Binding-site contacts:
Ligand atom C8 contacts residue ASN1095 of chain 1.A at 3.5 Å.
Ligand atom C6 contacts residue HIS1098 of chain 1.A at 3.6 Å.
Ligand atom C1 contacts residue HIS1098 of chain 1.A at 3.8 Å.
Ligand atom O5 contacts residue THR1097 of chain 1.A at 3.9 Å.
Ligand atom C1 contacts residue THR1097 of chain 1.A at 3.5 Å.
Ligand atom C1 contacts residue ASN1095 of chain 1.A at 1.5 Å.
Ligand atom C5 contacts residue ASN1095 of chain 1.A at 3.7 Å.
Ligand atom C7 contacts residue ASN1095 of chain 1.A at 2.9 Å.
Ligand atom N2 contacts residue ASN1095 of chain 1.A at 2.9 Å (h-bond).
Ligand atom C3 contacts residue ASN1095 of chain 1.A at 3.9 Å.
Ligand atom C5 contacts residue HIS1098 of chain 1.A at 4.0 Å.
Ligand atom O7 contacts residue ASN1095 of chain 1.A at 2.5 Å (h-bond).
Ligand atom C2 contacts residue ASN1095 of chain 1.A at 2.5 Å.
Ligand atom O5 contacts residue ASN1095 of chain 1.A at 2.5 Å (h-bond).
Ligand atom C4 contacts residue ASN1095 of chain 1.A at 4.3 Å.
Ligand atom O5 contacts residue HIS1098 of chain 1.A at 3.1 Å (h-bond).
Ligand atom O7 contacts residue THR1097 of chain 1.A at 3.6 Å (h-bond).

Sequence of chain 1.A:
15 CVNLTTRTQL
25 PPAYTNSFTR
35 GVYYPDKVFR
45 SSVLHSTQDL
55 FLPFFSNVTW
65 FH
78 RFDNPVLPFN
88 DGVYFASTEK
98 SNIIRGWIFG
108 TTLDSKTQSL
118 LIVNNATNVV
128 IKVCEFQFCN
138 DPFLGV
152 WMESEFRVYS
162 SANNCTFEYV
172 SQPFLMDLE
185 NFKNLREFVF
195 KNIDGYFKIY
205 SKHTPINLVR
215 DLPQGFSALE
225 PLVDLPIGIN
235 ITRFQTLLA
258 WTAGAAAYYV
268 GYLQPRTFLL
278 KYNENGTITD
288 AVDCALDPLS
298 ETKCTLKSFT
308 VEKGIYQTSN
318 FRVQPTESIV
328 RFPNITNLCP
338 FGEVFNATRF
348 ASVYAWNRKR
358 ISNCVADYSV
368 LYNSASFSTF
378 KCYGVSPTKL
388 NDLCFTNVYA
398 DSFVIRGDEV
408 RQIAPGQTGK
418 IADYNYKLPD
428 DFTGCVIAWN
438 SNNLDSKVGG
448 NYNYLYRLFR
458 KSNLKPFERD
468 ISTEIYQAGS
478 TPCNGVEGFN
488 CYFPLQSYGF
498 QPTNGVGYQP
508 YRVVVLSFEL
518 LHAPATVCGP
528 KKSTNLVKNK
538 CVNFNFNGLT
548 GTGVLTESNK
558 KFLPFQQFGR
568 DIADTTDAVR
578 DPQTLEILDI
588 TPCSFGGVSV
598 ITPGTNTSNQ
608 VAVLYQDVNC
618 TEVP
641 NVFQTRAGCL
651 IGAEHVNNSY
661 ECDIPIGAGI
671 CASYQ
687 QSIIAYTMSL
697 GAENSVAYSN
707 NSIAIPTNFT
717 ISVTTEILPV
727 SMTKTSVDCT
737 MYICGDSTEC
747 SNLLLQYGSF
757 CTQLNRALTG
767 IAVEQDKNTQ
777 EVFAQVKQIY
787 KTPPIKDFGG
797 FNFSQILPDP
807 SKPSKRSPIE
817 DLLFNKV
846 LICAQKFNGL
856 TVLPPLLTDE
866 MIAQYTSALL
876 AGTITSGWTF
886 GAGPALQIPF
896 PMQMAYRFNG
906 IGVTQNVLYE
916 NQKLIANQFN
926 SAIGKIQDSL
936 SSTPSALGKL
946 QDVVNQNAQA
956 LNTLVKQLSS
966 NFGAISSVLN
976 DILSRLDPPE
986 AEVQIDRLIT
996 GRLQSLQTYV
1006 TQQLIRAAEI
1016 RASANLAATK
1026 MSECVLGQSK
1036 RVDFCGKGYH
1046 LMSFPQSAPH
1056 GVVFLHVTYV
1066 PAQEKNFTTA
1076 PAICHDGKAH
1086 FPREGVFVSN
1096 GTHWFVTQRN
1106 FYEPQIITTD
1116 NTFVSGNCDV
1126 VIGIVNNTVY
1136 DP

A small-molecule ligand and the protein it binds are described below.
Small molecule (SMILES): CC(=O)N[C@@H]1[C@@H](O)[C@H](O)[C@@H](CO)O[C@H]1O